Sequence of chain 1.A:
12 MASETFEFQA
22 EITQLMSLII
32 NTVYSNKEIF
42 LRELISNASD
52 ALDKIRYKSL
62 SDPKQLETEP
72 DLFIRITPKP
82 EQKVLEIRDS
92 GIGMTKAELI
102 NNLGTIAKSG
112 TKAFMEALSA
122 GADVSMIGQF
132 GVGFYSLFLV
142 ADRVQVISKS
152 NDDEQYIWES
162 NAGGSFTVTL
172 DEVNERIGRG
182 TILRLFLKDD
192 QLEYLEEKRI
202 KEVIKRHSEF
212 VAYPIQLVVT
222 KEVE

Binding-site contacts:
Ligand atom C8 contacts residue MET95 of chain 1.A at 3.6 Å (hydrophobic).
Ligand atom C2 contacts residue MET95 of chain 1.A at 3.7 Å (hydrophobic).
Ligand atom C3 contacts residue ASN48 of chain 1.A at 4.2 Å.
Ligand atom O2 contacts residue THR182 of chain 1.A at 3.5 Å (h-bond).
Ligand atom O3 contacts residue THR182 of chain 1.A at 3.8 Å.
Ligand atom C14 contacts residue ASP51 of chain 1.A at 3.6 Å.
Ligand atom C16 contacts residue ILE93 of chain 1.A at 3.6 Å (hydrophobic).
Ligand atom O3 contacts residue ALA52 of chain 1.A at 3.2 Å.
Ligand atom C1 contacts residue MET95 of chain 1.A at 3.7 Å (hydrophobic).
Ligand atom O2 contacts residue GLY94 of chain 1.A at 4.1 Å.
Ligand atom C18 contacts residue MET95 of chain 1.A at 3.8 Å (hydrophobic).
Ligand atom C6 contacts residue ASN48 of chain 1.A at 3.6 Å.
Ligand atom O3 contacts residue ASN48 of chain 1.A at 4.1 Å.
Ligand atom C7 contacts residue MET95 of chain 1.A at 3.7 Å (hydrophobic).
Ligand atom O4 contacts residue ASN48 of chain 1.A at 3.6 Å (h-bond).
Ligand atom C16 contacts residue ALA52 of chain 1.A at 3.9 Å (hydrophobic).
Ligand atom O2 contacts residue ALA52 of chain 1.A at 3.9 Å.
Ligand atom C4 contacts residue ASP90 of chain 1.A at 3.7 Å.
Ligand atom C13 contacts residue ASN48 of chain 1.A at 4.0 Å.
Ligand atom O4 contacts residue LEU184 of chain 1.A at 3.1 Å.
Ligand atom C12 contacts residue ASN48 of chain 1.A at 4.1 Å.
Ligand atom C5 contacts residue LEU184 of chain 1.A at 3.7 Å (hydrophobic).
Ligand atom C13 contacts residue ASP51 of chain 1.A at 3.3 Å.
Ligand atom C14 contacts residue ALA52 of chain 1.A at 3.8 Å (hydrophobic).
Ligand atom C10 contacts residue ASN48 of chain 1.A at 3.9 Å.
Ligand atom C4 contacts residue ASN48 of chain 1.A at 3.8 Å.
Ligand atom C3 contacts residue ASP90 of chain 1.A at 3.6 Å.
Ligand atom C1 contacts residue ALA52 of chain 1.A at 4.0 Å (hydrophobic).
Ligand atom O6 contacts residue LYS55 of chain 1.A at 2.9 Å (salt-bridge).
Ligand atom O5 contacts residue LEU104 of chain 1.A at 4.1 Å.
Ligand atom O2 contacts residue MET95 of chain 1.A at 3.6 Å.
Ligand atom C3 contacts residue ALA52 of chain 1.A at 4.1 Å (hydrophobic).
Ligand atom C14 contacts residue LYS55 of chain 1.A at 3.8 Å.
Ligand atom CL1 contacts residue PHE135 of chain 1.A at 3.0 Å.
Ligand atom C5 contacts residue ASN48 of chain 1.A at 3.5 Å.
Ligand atom CL1 contacts residue ASN48 of chain 1.A at 3.1 Å.
Ligand atom C18 contacts residue ASN103 of chain 1.A at 3.5 Å.
Ligand atom O3 contacts residue ASP90 of chain 1.A at 2.6 Å (salt-bridge).
Ligand atom C4 contacts residue LEU184 of chain 1.A at 4.1 Å (hydrophobic).
Ligand atom C17 contacts residue ILE93 of chain 1.A at 3.9 Å (hydrophobic).

The protein below binds the small molecule below.
Small molecule (SMILES): C[C@@H]1C[C@H]2O[C@@H]2/C=C\C=C\C(=O)Cc2c(Cl)c(O)cc(O)c2C(=O)O1